Binding-site contacts:
Ligand atom C1 contacts residue ASN125 of chain 1.B at 1.5 Å.
Ligand atom C4 contacts residue ASN125 of chain 1.B at 3.5 Å.
Ligand atom C3 contacts residue ASN125 of chain 1.B at 3.0 Å.
Ligand atom O5 contacts residue HIS42 of chain 1.B at 4.2 Å.
Ligand atom C7 contacts residue ASN125 of chain 1.B at 3.0 Å.
Ligand atom C2 contacts residue ASN125 of chain 1.B at 1.7 Å.
Ligand atom N2 contacts residue ASN125 of chain 1.B at 2.6 Å (h-bond).
Ligand atom C8 contacts residue LYS115 of chain 1.B at 4.1 Å.
Ligand atom O7 contacts residue ASN113 of chain 1.B at 2.8 Å (h-bond).
Ligand atom O3 contacts residue ASN113 of chain 1.B at 4.2 Å.
Ligand atom O3 contacts residue ASN125 of chain 1.B at 3.7 Å.
Ligand atom C7 contacts residue ASN113 of chain 1.B at 3.8 Å.
Ligand atom C5 contacts residue ASN125 of chain 1.B at 3.5 Å.
Ligand atom O6 contacts residue HIS42 of chain 1.B at 3.7 Å.
Ligand atom O5 contacts residue ASN125 of chain 1.B at 2.4 Å (h-bond).
Ligand atom C6 contacts residue HIS42 of chain 1.B at 4.2 Å.
Ligand atom O7 contacts residue ASP114 of chain 1.B at 4.0 Å.
Ligand atom O7 contacts residue ASN125 of chain 1.B at 2.8 Å (h-bond).
Ligand atom C2 contacts residue ASN113 of chain 1.B at 4.1 Å.
Ligand atom O3 contacts residue LYS115 of chain 1.B at 4.3 Å.

This protein binds this small molecule.
Small molecule (SMILES): CC(=O)N[C@@H]1[C@@H](O)[C@H](O)[C@@H](CO)O[C@H]1O

Sequence of chain 1.B:
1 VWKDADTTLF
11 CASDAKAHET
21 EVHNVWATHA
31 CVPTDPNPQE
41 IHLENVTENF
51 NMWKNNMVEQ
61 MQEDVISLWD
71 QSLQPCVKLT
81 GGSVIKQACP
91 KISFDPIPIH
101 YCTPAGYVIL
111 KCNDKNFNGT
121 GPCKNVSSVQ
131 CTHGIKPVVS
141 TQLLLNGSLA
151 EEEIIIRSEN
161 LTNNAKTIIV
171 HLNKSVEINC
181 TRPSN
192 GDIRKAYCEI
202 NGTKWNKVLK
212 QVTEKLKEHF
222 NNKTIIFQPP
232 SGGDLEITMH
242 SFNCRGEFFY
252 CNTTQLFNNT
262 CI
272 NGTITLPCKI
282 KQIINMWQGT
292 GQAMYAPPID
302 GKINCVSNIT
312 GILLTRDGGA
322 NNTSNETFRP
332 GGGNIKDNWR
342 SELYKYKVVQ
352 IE